Sequence of chain 1.B:
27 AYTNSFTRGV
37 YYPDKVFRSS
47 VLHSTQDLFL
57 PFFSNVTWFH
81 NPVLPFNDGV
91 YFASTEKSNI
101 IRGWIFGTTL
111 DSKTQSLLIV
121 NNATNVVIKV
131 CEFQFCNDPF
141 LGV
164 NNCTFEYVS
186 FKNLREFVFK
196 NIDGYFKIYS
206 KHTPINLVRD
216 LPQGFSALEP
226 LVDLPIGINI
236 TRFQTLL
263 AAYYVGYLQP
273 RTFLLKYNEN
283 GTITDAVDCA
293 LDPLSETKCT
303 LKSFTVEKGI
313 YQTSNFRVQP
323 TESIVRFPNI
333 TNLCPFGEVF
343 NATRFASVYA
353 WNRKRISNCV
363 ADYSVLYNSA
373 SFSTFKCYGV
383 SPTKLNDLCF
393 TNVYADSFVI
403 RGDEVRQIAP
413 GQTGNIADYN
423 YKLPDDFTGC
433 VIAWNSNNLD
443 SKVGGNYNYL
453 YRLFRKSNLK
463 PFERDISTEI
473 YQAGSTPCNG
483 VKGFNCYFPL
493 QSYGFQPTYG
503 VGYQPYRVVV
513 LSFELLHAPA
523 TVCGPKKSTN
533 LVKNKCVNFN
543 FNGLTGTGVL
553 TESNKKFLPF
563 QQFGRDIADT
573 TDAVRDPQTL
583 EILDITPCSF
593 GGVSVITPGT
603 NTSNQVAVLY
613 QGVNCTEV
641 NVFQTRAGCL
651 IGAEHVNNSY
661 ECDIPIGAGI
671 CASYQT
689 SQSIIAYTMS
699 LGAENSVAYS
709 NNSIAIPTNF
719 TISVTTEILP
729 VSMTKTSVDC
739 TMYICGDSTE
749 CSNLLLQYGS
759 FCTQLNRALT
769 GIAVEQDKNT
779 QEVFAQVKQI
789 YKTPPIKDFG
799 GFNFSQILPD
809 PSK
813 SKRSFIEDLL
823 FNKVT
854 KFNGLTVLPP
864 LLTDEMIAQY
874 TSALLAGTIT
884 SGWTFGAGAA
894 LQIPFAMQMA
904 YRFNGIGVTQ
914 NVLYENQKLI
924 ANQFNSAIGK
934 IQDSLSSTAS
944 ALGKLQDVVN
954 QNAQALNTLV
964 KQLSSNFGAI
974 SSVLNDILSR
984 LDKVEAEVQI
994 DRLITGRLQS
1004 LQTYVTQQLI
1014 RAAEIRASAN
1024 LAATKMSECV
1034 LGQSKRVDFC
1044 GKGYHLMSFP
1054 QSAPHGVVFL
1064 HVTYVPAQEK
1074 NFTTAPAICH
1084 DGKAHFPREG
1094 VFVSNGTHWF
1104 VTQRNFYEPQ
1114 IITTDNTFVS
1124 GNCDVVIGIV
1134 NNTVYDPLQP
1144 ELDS

The small molecule below binds the protein below.
Small molecule (SMILES): CC(=O)N[C@@H]1[C@@H](O)[C@H](O)[C@@H](CO)O[C@H]1O

Binding-site contacts:
Ligand atom O7 contacts residue ASN603 of chain 1.B at 3.9 Å.
Ligand atom C7 contacts residue ASN603 of chain 1.B at 3.7 Å.
Ligand atom O5 contacts residue ASN603 of chain 1.B at 2.3 Å (h-bond).
Ligand atom C3 contacts residue ASN603 of chain 1.B at 3.9 Å.
Ligand atom C4 contacts residue ASN603 of chain 1.B at 4.2 Å.
Ligand atom C5 contacts residue ASN603 of chain 1.B at 3.7 Å.
Ligand atom N2 contacts residue ASN603 of chain 1.B at 3.0 Å (h-bond).
Ligand atom O6 contacts residue ASN603 of chain 1.B at 3.9 Å.
Ligand atom C2 contacts residue ASN603 of chain 1.B at 2.5 Å.
Ligand atom C1 contacts residue ASN603 of chain 1.B at 1.4 Å.